Sequence of chain 1.E:
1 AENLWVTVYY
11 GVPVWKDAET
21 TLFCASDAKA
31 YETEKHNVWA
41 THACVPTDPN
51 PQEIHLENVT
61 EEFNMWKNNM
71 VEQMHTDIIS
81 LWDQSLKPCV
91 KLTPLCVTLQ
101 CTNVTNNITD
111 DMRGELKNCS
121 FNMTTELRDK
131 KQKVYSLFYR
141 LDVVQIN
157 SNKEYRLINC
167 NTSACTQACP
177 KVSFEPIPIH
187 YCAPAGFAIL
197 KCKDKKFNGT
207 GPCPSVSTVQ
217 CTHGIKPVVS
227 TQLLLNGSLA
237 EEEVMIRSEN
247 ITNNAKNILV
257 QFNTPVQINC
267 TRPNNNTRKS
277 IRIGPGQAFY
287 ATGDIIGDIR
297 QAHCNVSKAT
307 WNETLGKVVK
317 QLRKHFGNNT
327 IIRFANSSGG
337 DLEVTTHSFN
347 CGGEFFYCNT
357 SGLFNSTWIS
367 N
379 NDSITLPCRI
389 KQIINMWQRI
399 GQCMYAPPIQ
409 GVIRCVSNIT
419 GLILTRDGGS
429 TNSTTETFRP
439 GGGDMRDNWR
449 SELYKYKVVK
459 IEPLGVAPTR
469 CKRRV

This small molecule binds to this protein.
Small molecule (SMILES): CC(=O)N[C@H]1[C@H](O[C@H]2[C@H](O)[C@@H](NC(C)=O)CO[C@@H]2CO)O[C@H](CO)[C@@H](O[C@@H]2O[C@H](CO[C@H]3O[C@H](CO)[C@@H](O)[C@H](O)[C@@H]3O)[C@@H](O)[C@H](O[C@H]3O[C@H](CO)[C@@H](O)[C@H](O)[C@@H]3O)[C@@H]2O)[C@@H]1O

Binding-site contacts:
Ligand atom O3 contacts residue NAG2 of chain 1.JA at 3.4 Å.
Ligand atom C1 contacts residue SER357 of chain 1.E at 3.4 Å.
Ligand atom C1 contacts residue ASN355 of chain 1.E at 1.4 Å.
Ligand atom N2 contacts residue SER357 of chain 1.E at 4.3 Å.
Ligand atom C6 contacts residue NAG2 of chain 1.JA at 3.2 Å.
Ligand atom C5 contacts residue NAG2 of chain 1.JA at 4.4 Å.
Ligand atom C6 contacts residue BMA3 of chain 1.JA at 4.1 Å.
Ligand atom O6 contacts residue NAG1 of chain 1.NA at 3.2 Å.
Ligand atom O5 contacts residue ASN355 of chain 1.E at 2.3 Å (h-bond).
Ligand atom O6 contacts residue NAG2 of chain 1.JA at 3.7 Å.
Ligand atom C7 contacts residue NAG1 of chain 1.JA at 4.2 Å.
Ligand atom C5 contacts residue SER357 of chain 1.E at 4.3 Å.
Ligand atom C3 contacts residue NAG1 of chain 1.JA at 4.3 Å.
Ligand atom C7 contacts residue NAG1 of chain 1.NA at 4.4 Å.
Ligand atom N2 contacts residue NAG1 of chain 1.JA at 3.5 Å (h-bond).
Ligand atom C5 contacts residue NAG1 of chain 1.NA at 4.2 Å.
Ligand atom C3 contacts residue ASN355 of chain 1.E at 3.8 Å.
Ligand atom O7 contacts residue ASN355 of chain 1.E at 4.0 Å.
Ligand atom C1 contacts residue NAG1 of chain 1.JA at 4.4 Å.
Ligand atom C5 contacts residue ASN355 of chain 1.E at 3.6 Å.
Ligand atom C2 contacts residue SER357 of chain 1.E at 4.3 Å.
Ligand atom C7 contacts residue ASN355 of chain 1.E at 3.7 Å.
Ligand atom O5 contacts residue NAG2 of chain 1.JA at 4.0 Å.
Ligand atom O6 contacts residue BMA3 of chain 1.NA at 4.2 Å.
Ligand atom O5 contacts residue SER357 of chain 1.E at 4.1 Å.
Ligand atom C4 contacts residue ASN355 of chain 1.E at 4.2 Å.
Ligand atom C2 contacts residue ASN355 of chain 1.E at 2.4 Å.
Ligand atom O4 contacts residue NAG1 of chain 1.JA at 4.0 Å.
Ligand atom O3 contacts residue NAG1 of chain 1.JA at 3.9 Å.
Ligand atom C8 contacts residue NAG1 of chain 1.NA at 3.0 Å.
Ligand atom C6 contacts residue NAG1 of chain 1.NA at 3.6 Å.
Ligand atom O6 contacts residue BMA3 of chain 1.JA at 4.3 Å.
Ligand atom N2 contacts residue ASN355 of chain 1.E at 2.9 Å (h-bond).
Ligand atom O7 contacts residue NAG1 of chain 1.JA at 3.4 Å (h-bond).
Ligand atom C8 contacts residue NAG1 of chain 1.JA at 3.9 Å.
Ligand atom C2 contacts residue NAG1 of chain 1.JA at 4.4 Å.